Binding-site contacts:
Ligand atom CA contacts residue ARG6 of chain 25.A at 3.7 Å.
Ligand atom O contacts residue LEU4 of chain 25.A at 3.7 Å.
Ligand atom O contacts residue ARG34 of chain 25.A at 2.8 Å (salt-bridge).
Ligand atom N contacts residue ARG34 of chain 25.A at 3.9 Å.
Ligand atom OG contacts residue ARG34 of chain 25.A at 3.7 Å.
Ligand atom CD2 contacts residue GLU20 of chain 25.A at 3.6 Å.
Ligand atom CG contacts residue ILE230 of chain 25.A at 3.6 Å (hydrophobic).
Ligand atom CG2 contacts residue LEU31 of chain 25.A at 3.8 Å (hydrophobic).
Ligand atom O contacts residue SER231 of chain 25.A at 3.2 Å.
Ligand atom CD1 contacts residue LYS28 of chain 25.A at 3.4 Å.
Ligand atom CE contacts residue VAL37 of chain 25.A at 3.7 Å (hydrophobic).
Ligand atom O contacts residue ARG6 of chain 25.A at 3.4 Å (salt-bridge).
Ligand atom CA contacts residue SER231 of chain 25.A at 3.6 Å.
Ligand atom N contacts residue ASP229 of chain 25.A at 2.8 Å (salt-bridge).
Ligand atom CE contacts residue VAL36 of chain 25.A at 3.7 Å (hydrophobic).
Ligand atom CB contacts residue ARG35 of chain 25.A at 3.4 Å.
Ligand atom N contacts residue ARG34 of chain 25.A at 3.4 Å (salt-bridge).
Ligand atom CB contacts residue SER24 of chain 25.A at 3.8 Å.
Ligand atom CD2 contacts residue SER24 of chain 25.A at 3.5 Å.
Ligand atom CB contacts residue ILE230 of chain 25.A at 3.6 Å (hydrophobic).
Ligand atom CA contacts residue ASP229 of chain 25.A at 3.8 Å.
Ligand atom NZ contacts residue THR217 of chain 25.A at 3.8 Å.
Ligand atom C contacts residue SER231 of chain 25.A at 3.8 Å.
Ligand atom CD1 contacts residue ILE230 of chain 25.A at 3.5 Å (hydrophobic).
Ligand atom N contacts residue ASP229 of chain 25.A at 3.2 Å (salt-bridge).
Ligand atom CE contacts residue ARG35 of chain 25.A at 3.8 Å.
Ligand atom C contacts residue ARG34 of chain 25.A at 3.7 Å.
Ligand atom CA contacts residue ASP229 of chain 25.A at 3.6 Å.
Ligand atom CB contacts residue VAL39 of chain 25.A at 3.7 Å (hydrophobic).
Ligand atom CG contacts residue ARG35 of chain 25.A at 3.1 Å.
Ligand atom C contacts residue ASP229 of chain 25.A at 3.8 Å.
Ligand atom O contacts residue ASN2 of chain 25.A at 3.8 Å.
Ligand atom O contacts residue ILE232 of chain 25.A at 3.6 Å (h-bond).
Ligand atom N contacts residue ILE230 of chain 25.A at 3.1 Å (h-bond).
Ligand atom CA contacts residue ARG35 of chain 25.A at 3.8 Å.
Ligand atom OG contacts residue ASP229 of chain 25.A at 3.6 Å.
Ligand atom CD1 contacts residue LEU27 of chain 25.A at 3.8 Å (hydrophobic).
Ligand atom CD1 contacts residue LEU31 of chain 25.A at 3.6 Å (hydrophobic).
Ligand atom CD1 contacts residue LEU27 of chain 25.A at 3.6 Å (hydrophobic).
Ligand atom N contacts residue ARG34 of chain 25.A at 3.7 Å.

A small-molecule ligand and the protein it binds are described below.
Small molecule (SMILES): CC[C@H](C)[C@H](NC(=O)[C@H](CC(N)=O)NC(=O)[C@H](CC(C)C)NC(=O)[C@H](CO)NC(=O)CNC(=O)[C@@H](N)CO)C(=O)NCC(=O)N[C@@H](CO)C(=O)N[C@@H](CC(C)C)C(=O)N[C@H](C=O)CCCCN

Sequence of chain 25.A:
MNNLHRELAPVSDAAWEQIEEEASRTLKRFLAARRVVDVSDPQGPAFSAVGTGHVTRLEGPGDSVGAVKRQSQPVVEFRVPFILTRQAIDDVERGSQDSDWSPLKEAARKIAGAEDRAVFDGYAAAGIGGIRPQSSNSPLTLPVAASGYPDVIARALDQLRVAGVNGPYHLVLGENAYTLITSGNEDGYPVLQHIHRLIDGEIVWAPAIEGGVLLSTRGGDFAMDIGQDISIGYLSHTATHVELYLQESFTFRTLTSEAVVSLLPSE